The small molecule below binds the protein below.
Small molecule (SMILES): CC(=O)N[C@@H]1[C@@H](O)[C@H](O)[C@@H](CO)O[C@H]1O

Sequence of chain 1.B:
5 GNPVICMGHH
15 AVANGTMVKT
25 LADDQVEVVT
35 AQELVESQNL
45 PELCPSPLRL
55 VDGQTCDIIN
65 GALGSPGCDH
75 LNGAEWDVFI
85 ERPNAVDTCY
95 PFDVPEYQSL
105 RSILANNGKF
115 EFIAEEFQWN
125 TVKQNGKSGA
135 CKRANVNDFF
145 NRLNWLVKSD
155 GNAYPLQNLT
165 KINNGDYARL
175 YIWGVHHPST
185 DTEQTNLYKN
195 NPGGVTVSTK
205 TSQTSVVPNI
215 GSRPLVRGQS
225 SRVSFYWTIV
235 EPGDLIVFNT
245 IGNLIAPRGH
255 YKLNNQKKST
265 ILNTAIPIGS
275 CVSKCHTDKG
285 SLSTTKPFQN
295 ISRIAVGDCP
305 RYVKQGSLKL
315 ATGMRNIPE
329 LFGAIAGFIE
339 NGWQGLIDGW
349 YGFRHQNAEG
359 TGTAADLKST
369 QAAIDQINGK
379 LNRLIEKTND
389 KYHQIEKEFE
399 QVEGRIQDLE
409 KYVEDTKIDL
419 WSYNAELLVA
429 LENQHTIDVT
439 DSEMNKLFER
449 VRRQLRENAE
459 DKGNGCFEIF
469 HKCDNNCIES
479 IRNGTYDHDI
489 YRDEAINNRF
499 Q

Binding-site contacts:
Ligand atom O5 contacts residue SER41 of chain 1.B at 3.7 Å.
Ligand atom C2 contacts residue ASN294 of chain 1.B at 2.4 Å.
Ligand atom C1 contacts residue SER41 of chain 1.B at 3.9 Å.
Ligand atom C1 contacts residue ASN294 of chain 1.B at 1.4 Å.
Ligand atom C5 contacts residue GLY310 of chain 1.B at 4.2 Å.
Ligand atom C1 contacts residue GLY310 of chain 1.B at 4.0 Å.
Ligand atom C6 contacts residue SER41 of chain 1.B at 4.4 Å.
Ligand atom C7 contacts residue ASN294 of chain 1.B at 3.6 Å.
Ligand atom N2 contacts residue ASN294 of chain 1.B at 2.8 Å (h-bond).
Ligand atom C5 contacts residue ASN294 of chain 1.B at 3.7 Å.
Ligand atom O6 contacts residue GLY310 of chain 1.B at 2.6 Å (h-bond).
Ligand atom C4 contacts residue ASN294 of chain 1.B at 4.2 Å.
Ligand atom O6 contacts residue SER41 of chain 1.B at 3.6 Å (h-bond).
Ligand atom O5 contacts residue GLY310 of chain 1.B at 3.3 Å.
Ligand atom O7 contacts residue ASN294 of chain 1.B at 3.8 Å.
Ligand atom C8 contacts residue ASN294 of chain 1.B at 4.0 Å.
Ligand atom C3 contacts residue ASN294 of chain 1.B at 3.8 Å.
Ligand atom O5 contacts residue ASN294 of chain 1.B at 2.4 Å (h-bond).
Ligand atom C5 contacts residue SER41 of chain 1.B at 3.9 Å.
Ligand atom C6 contacts residue GLY310 of chain 1.B at 3.7 Å.